Sequence of chain 1.A:
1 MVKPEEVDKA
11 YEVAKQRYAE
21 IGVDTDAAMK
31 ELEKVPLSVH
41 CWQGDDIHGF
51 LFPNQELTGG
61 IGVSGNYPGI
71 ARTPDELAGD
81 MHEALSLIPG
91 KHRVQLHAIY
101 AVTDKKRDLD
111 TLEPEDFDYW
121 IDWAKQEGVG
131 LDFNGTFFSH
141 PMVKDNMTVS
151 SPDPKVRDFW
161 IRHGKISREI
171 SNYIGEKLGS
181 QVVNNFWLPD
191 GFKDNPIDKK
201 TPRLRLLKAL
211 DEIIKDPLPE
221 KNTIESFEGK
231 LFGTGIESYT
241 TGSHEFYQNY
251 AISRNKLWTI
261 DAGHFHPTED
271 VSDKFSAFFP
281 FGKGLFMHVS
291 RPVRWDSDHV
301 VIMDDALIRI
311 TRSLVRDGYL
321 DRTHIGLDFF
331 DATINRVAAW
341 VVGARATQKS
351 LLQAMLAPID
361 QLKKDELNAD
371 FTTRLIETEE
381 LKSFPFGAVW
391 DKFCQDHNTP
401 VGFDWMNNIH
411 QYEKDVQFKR

Binding-site contacts:
Ligand atom O1 contacts residue LYS144 of chain 1.A at 4.1 Å.
Ligand atom C2 contacts residue LYS155 of chain 1.A at 4.1 Å.
Ligand atom C3 contacts residue ASP153 of chain 1.A at 3.2 Å.
Ligand atom O3 contacts residue LYS155 of chain 1.A at 3.7 Å.
Ligand atom C3 contacts residue LYS144 of chain 1.A at 3.9 Å.
Ligand atom C4 contacts residue LYS155 of chain 1.A at 4.0 Å.
Ligand atom C4 contacts residue ASP153 of chain 1.A at 3.9 Å.
Ligand atom O4 contacts residue LYS155 of chain 1.A at 2.9 Å (salt-bridge).
Ligand atom O3 contacts residue ASP153 of chain 1.A at 2.6 Å (salt-bridge).
Ligand atom O2 contacts residue LYS155 of chain 1.A at 2.9 Å (salt-bridge).
Ligand atom O4 contacts residue ASP153 of chain 1.A at 4.3 Å.
Ligand atom C5 contacts residue LYS155 of chain 1.A at 4.4 Å.
Ligand atom O3 contacts residue LYS144 of chain 1.A at 4.0 Å.
Ligand atom C3 contacts residue LYS155 of chain 1.A at 4.3 Å.

The small molecule below binds the protein below.
Small molecule (SMILES): OC[C@H]1O[C@@](O)(CO)[C@H](O)[C@@H]1O